A protein and the small-molecule ligand that binds it are described below.
Small molecule (SMILES): CCn1cc(CCCCC2=C3C(C)=CC(C)=[N+]3[B-](F)(F)n3c(C)cc(C)c32)nn1

Binding-site contacts:
Ligand atom C22 contacts residue ARG163 of chain 1.A at 4.3 Å.
Ligand atom N3 contacts residue LEU165 of chain 1.A at 3.1 Å.
Ligand atom C10 contacts residue GLN166 of chain 1.A at 4.0 Å.
Ligand atom C26 contacts residue PRO159 of chain 1.A at 3.9 Å (hydrophobic).
Ligand atom C9 contacts residue GLN166 of chain 1.A at 4.2 Å.
Ligand atom C25 contacts residue ARG163 of chain 1.A at 4.1 Å.
Ligand atom C11 contacts residue GLN166 of chain 1.A at 3.5 Å.
Ligand atom C5 contacts residue HIS223 of chain 1.A at 4.1 Å.
Ligand atom C12 contacts residue LEU165 of chain 1.A at 3.6 Å (hydrophobic).
Ligand atom C9 contacts residue HIS162 of chain 1.A at 3.6 Å.
Ligand atom B1 contacts residue HIS162 of chain 1.A at 3.6 Å.
Ligand atom F2 contacts residue PRO159 of chain 1.A at 3.6 Å.
Ligand atom C23 contacts residue GLN166 of chain 1.A at 3.2 Å.
Ligand atom N3 contacts residue LYS224 of chain 1.A at 4.1 Å.
Ligand atom C5 contacts residue HIS162 of chain 1.A at 3.7 Å.
Ligand atom C4 contacts residue HIS223 of chain 1.A at 4.3 Å.
Ligand atom N1 contacts residue HIS162 of chain 1.A at 3.2 Å (h-bond).
Ligand atom C24 contacts residue ARG163 of chain 1.A at 3.6 Å.
Ligand atom C11 contacts residue HIS162 of chain 1.A at 4.0 Å.
Ligand atom F2 contacts residue ILE158 of chain 1.A at 4.1 Å.
Ligand atom F2 contacts residue HIS162 of chain 1.A at 2.9 Å.
Ligand atom C25 contacts residue HIS162 of chain 1.A at 4.3 Å.
Ligand atom C1 contacts residue HIS162 of chain 1.A at 4.0 Å.
Ligand atom C4 contacts residue HIS162 of chain 1.A at 3.2 Å.
Ligand atom C11 contacts residue LEU165 of chain 1.A at 3.8 Å (hydrophobic).
Ligand atom C3 contacts residue HIS223 of chain 1.A at 4.1 Å.
Ligand atom C3 contacts residue HIS162 of chain 1.A at 3.3 Å.
Ligand atom C10 contacts residue HIS162 of chain 1.A at 4.3 Å.
Ligand atom C2 contacts residue HIS162 of chain 1.A at 3.6 Å.
Ligand atom N3 contacts residue HIS162 of chain 1.A at 3.3 Å.
Ligand atom N5 contacts residue HIS162 of chain 1.A at 3.6 Å.
Ligand atom C15 contacts residue LYS224 of chain 1.A at 3.5 Å.
Ligand atom C6 contacts residue HIS162 of chain 1.A at 3.4 Å.
Ligand atom N4 contacts residue HIS162 of chain 1.A at 3.0 Å.
Ligand atom C7 contacts residue HIS162 of chain 1.A at 3.6 Å.
Ligand atom C3 contacts residue LYS224 of chain 1.A at 4.0 Å.
Ligand atom C13 contacts residue LEU165 of chain 1.A at 4.2 Å (hydrophobic).
Ligand atom C21 contacts residue HIS162 of chain 1.A at 3.6 Å.
Ligand atom N4 contacts residue LEU165 of chain 1.A at 3.3 Å.
Ligand atom N2 contacts residue LEU165 of chain 1.A at 3.9 Å.

Sequence of chain 1.A:
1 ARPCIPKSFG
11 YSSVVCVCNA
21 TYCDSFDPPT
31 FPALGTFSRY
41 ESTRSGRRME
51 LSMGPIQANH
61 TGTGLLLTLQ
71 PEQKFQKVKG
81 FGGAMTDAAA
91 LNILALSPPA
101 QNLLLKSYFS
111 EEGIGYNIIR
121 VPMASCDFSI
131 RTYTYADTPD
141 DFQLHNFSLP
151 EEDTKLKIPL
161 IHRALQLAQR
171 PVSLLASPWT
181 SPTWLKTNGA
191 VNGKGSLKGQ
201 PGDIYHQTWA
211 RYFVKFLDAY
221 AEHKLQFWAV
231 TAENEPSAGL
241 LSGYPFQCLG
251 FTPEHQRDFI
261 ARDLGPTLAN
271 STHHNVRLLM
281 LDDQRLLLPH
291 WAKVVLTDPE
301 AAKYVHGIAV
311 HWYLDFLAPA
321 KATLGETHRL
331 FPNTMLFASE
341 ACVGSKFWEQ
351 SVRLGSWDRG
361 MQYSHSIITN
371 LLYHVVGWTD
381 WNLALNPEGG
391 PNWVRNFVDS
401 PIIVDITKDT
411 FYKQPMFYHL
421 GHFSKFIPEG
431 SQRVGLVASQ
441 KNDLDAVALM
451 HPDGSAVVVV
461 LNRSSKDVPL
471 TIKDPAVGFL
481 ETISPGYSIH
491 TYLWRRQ